This small molecule binds to this protein.
Small molecule (SMILES): NC1N=CNc2c1ncn2[C@@H]1O[C@@H]2CO[P](=O)(O)O[C@H]3[C@@H](O)[C@H](n4cnc5c4NC=NC5N)O[C@@H]3CO[P](=O)(O)O[C@H]3[C@@H](O)[C@H](n4cnc5c4NC=NC5N)O[C@@H]3CO[P](=O)(O)O[C@H]2[C@H]1O

Sequence of chain 1.C:
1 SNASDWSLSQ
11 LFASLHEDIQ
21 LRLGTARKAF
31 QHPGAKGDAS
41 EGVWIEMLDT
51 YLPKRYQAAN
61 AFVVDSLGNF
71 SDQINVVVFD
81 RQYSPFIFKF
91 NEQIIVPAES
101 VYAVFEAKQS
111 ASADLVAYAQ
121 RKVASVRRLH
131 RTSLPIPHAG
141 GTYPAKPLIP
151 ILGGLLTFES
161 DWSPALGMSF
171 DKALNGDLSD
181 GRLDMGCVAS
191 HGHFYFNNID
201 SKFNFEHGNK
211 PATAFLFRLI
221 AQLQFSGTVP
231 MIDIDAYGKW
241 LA

Sequence of chain 2.C:
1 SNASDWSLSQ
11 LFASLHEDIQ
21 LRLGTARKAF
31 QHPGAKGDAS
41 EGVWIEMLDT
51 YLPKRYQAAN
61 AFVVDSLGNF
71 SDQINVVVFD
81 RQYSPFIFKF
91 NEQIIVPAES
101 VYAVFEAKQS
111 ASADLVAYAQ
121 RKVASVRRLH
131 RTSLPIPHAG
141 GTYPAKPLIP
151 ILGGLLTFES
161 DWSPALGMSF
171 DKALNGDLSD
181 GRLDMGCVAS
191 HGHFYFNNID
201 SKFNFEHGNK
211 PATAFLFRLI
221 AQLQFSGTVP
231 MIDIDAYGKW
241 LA

Binding-site contacts:
Ligand atom O2' contacts residue A1 of chain 2.F at 0.0 Å (h-bond).
Ligand atom N7 contacts residue A2 of chain 2.F at 0.0 Å (h-bond).
Ligand atom N1 contacts residue A2 of chain 2.F at 0.0 Å (h-bond).
Ligand atom O3' contacts residue A2 of chain 3.F at 0.0 Å (h-bond).
Ligand atom C1' contacts residue A1 of chain 2.F at 0.0 Å.
Ligand atom C2 contacts residue A2 of chain 3.F at 0.0 Å.
Ligand atom N3 contacts residue A3 of chain 3.F at 0.0 Å (h-bond).
Ligand atom C8 contacts residue A3 of chain 2.F at 0.0 Å.
Ligand atom N6 contacts residue A1 of chain 3.F at 0.0 Å (h-bond).
Ligand atom C5 contacts residue A3 of chain 3.F at 0.0 Å.
Ligand atom N6 contacts residue A3 of chain 2.F at 0.0 Å (h-bond).
Ligand atom C1' contacts residue A3 of chain 3.F at 0.0 Å.
Ligand atom C4' contacts residue A3 of chain 2.F at 0.0 Å.
Ligand atom N3 contacts residue A2 of chain 3.F at 0.0 Å (h-bond).
Ligand atom C2' contacts residue A2 of chain 3.F at 0.0 Å.
Ligand atom C8 contacts residue A2 of chain 2.F at 0.0 Å.
Ligand atom C2 contacts residue A3 of chain 3.F at 0.0 Å.
Ligand atom C3' contacts residue A2 of chain 3.F at 0.0 Å.
Ligand atom C4 contacts residue A3 of chain 3.F at 0.0 Å.
Ligand atom C8 contacts residue A2 of chain 3.F at 0.0 Å.
Ligand atom C6 contacts residue A2 of chain 2.F at 0.0 Å.
Ligand atom C1' contacts residue A2 of chain 3.F at 0.0 Å.
Ligand atom N9 contacts residue A2 of chain 3.F at 0.0 Å (h-bond).
Ligand atom C3' contacts residue A1 of chain 2.F at 0.0 Å.
Ligand atom C2' contacts residue A1 of chain 2.F at 0.0 Å.
Ligand atom N1 contacts residue A3 of chain 3.F at 0.0 Å (h-bond).
Ligand atom C1' contacts residue A3 of chain 2.F at 0.0 Å.
Ligand atom C2 contacts residue A2 of chain 2.F at 0.0 Å.
Ligand atom C4 contacts residue A2 of chain 2.F at 0.0 Å.
Ligand atom O3' contacts residue A1 of chain 2.F at 0.0 Å (h-bond).
Ligand atom OP2 contacts residue A2 of chain 2.F at 0.0 Å (h-bond).
Ligand atom N7 contacts residue A3 of chain 3.F at 0.0 Å (h-bond).
Ligand atom C5 contacts residue A2 of chain 2.F at 0.0 Å.
Ligand atom C8 contacts residue A3 of chain 3.F at 0.0 Å.
Ligand atom N3 contacts residue A2 of chain 2.F at 0.0 Å (h-bond).
Ligand atom C4' contacts residue A3 of chain 3.F at 0.0 Å.
Ligand atom C1' contacts residue A2 of chain 2.F at 0.0 Å.
Ligand atom O2' contacts residue A2 of chain 3.F at 0.0 Å (h-bond).
Ligand atom N9 contacts residue A3 of chain 3.F at 0.0 Å (h-bond).
Ligand atom C6 contacts residue A3 of chain 3.F at 0.0 Å.

Sequence of chain 3.C:
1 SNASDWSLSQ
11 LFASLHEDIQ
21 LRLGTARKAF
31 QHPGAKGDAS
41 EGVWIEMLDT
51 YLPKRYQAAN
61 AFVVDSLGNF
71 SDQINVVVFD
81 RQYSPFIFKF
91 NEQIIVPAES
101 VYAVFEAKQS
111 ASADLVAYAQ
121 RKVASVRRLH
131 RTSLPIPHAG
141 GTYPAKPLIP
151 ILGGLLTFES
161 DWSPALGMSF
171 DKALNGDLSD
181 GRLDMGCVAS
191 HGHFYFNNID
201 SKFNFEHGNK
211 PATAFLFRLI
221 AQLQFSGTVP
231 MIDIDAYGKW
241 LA